The protein below binds the small molecule below.
Small molecule (SMILES): CC(=O)N[C@@H]1[C@@H](O)[C@H](O)[C@@H](CO)O[C@H]1O

Sequence of chain 1.A:
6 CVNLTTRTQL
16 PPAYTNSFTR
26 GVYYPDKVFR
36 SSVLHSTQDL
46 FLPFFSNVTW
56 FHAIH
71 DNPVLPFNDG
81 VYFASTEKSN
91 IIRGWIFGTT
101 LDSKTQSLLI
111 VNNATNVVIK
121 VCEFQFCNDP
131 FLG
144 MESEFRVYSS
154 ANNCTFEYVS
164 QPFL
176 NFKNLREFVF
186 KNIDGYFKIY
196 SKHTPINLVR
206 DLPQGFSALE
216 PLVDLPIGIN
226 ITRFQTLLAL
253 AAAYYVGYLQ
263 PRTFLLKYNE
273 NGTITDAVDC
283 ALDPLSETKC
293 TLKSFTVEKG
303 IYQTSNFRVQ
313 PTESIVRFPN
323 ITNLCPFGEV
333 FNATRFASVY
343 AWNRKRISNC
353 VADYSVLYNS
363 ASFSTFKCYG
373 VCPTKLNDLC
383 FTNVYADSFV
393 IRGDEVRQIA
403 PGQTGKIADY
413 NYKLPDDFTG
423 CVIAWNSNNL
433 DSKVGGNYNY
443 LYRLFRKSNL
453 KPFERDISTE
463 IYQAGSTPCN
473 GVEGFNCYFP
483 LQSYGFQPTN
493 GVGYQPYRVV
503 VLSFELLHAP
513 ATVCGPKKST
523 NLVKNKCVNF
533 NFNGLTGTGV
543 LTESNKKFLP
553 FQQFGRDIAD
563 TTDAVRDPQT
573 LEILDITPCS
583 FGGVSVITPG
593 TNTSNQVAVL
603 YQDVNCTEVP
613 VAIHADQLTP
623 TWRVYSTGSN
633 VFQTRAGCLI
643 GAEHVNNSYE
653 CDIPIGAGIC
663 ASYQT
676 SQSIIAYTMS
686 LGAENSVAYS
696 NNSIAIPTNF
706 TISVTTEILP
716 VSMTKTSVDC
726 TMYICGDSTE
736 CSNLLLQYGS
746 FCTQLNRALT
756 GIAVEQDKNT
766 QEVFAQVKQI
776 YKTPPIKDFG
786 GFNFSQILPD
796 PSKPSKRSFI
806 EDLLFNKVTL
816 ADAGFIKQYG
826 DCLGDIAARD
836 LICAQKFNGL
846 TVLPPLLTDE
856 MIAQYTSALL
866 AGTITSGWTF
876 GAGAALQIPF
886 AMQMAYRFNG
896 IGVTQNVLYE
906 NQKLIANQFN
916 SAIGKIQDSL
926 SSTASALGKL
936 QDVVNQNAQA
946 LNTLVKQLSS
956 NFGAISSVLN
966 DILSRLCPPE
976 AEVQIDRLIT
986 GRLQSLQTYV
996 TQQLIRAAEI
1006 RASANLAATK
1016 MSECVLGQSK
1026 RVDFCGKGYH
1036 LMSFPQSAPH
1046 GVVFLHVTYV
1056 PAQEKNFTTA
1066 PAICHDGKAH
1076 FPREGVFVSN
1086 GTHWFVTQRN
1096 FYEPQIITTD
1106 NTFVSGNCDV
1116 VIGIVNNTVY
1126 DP

Binding-site contacts:
Ligand atom C5 contacts residue ASN1061 of chain 1.A at 3.7 Å.
Ligand atom O7 contacts residue ASN1061 of chain 1.A at 3.3 Å (h-bond).
Ligand atom N2 contacts residue ASN1061 of chain 1.A at 2.9 Å (h-bond).
Ligand atom C8 contacts residue LYS1060 of chain 1.A at 3.8 Å.
Ligand atom C7 contacts residue ASN1061 of chain 1.A at 3.3 Å.
Ligand atom O5 contacts residue ASN1061 of chain 1.A at 2.3 Å (h-bond).
Ligand atom C2 contacts residue ASN1061 of chain 1.A at 2.5 Å.
Ligand atom C1 contacts residue ASN1061 of chain 1.A at 1.4 Å.
Ligand atom C4 contacts residue ASN1061 of chain 1.A at 4.2 Å.
Ligand atom C8 contacts residue GLU1059 of chain 1.A at 3.5 Å.
Ligand atom C5 contacts residue ALA693 of chain 1.A at 3.6 Å (hydrophobic).
Ligand atom O5 contacts residue ALA693 of chain 1.A at 4.1 Å.
Ligand atom C8 contacts residue ASN1061 of chain 1.A at 3.8 Å.
Ligand atom C6 contacts residue ALA693 of chain 1.A at 3.6 Å (hydrophobic).
Ligand atom C3 contacts residue ASN1061 of chain 1.A at 3.8 Å.